A protein and the small-molecule ligand that binds it are described below.
Small molecule (SMILES): CCCCCCCCCCCC[N+](C)(C)CCCS(=O)(=O)O

Binding-site contacts:
Ligand atom C2 contacts residue ARG224 of chain 1.A at 3.8 Å.
Ligand atom C3 contacts residue TRP117 of chain 1.A at 3.5 Å (hydrophobic).
Ligand atom C1 contacts residue ARG224 of chain 1.A at 3.8 Å.
Ligand atom O1S contacts residue ARG98 of chain 1.A at 3.6 Å.
Ligand atom C3 contacts residue ARG224 of chain 1.A at 3.5 Å.
Ligand atom C14 contacts residue ARG224 of chain 1.A at 4.5 Å.
Ligand atom O1S contacts residue ASP228 of chain 1.A at 3.6 Å.
Ligand atom N1 contacts residue ARG98 of chain 1.A at 4.3 Å.
Ligand atom O3S contacts residue THR226 of chain 1.A at 4.0 Å.
Ligand atom C3 contacts residue ARG98 of chain 1.A at 3.2 Å.
Ligand atom C16 contacts residue TRP117 of chain 1.A at 3.7 Å (hydrophobic).
Ligand atom C13 contacts residue ARG224 of chain 1.A at 4.1 Å.
Ligand atom C1 contacts residue ARG98 of chain 1.A at 3.2 Å.
Ligand atom C15 contacts residue TRP117 of chain 1.A at 4.2 Å (hydrophobic).
Ligand atom N1 contacts residue ARG224 of chain 1.A at 4.2 Å.
Ligand atom C16 contacts residue ARG224 of chain 1.A at 4.0 Å.
Ligand atom S1 contacts residue ARG98 of chain 1.A at 4.4 Å.
Ligand atom N1 contacts residue TRP117 of chain 1.A at 4.1 Å.
Ligand atom C2 contacts residue ARG98 of chain 1.A at 3.4 Å.
Ligand atom C15 contacts residue ARG224 of chain 1.A at 3.3 Å.
Ligand atom O1S contacts residue THR226 of chain 1.A at 4.3 Å.

Sequence of chain 1.A:
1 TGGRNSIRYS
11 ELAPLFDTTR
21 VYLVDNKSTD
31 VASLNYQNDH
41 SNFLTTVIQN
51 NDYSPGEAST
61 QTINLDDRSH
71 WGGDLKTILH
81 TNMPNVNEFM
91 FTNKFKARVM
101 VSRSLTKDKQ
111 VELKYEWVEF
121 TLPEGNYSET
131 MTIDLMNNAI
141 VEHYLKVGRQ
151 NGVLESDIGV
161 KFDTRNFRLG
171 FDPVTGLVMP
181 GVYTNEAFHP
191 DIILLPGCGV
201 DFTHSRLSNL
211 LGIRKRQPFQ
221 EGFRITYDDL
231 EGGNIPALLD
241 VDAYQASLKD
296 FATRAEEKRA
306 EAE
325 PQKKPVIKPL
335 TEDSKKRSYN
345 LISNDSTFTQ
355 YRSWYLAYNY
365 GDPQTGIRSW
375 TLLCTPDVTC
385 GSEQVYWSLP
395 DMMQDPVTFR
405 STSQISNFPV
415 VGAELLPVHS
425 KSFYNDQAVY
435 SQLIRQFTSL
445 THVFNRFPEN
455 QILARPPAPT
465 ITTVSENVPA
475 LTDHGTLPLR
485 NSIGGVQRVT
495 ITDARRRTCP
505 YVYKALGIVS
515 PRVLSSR